A protein and the small-molecule ligand that binds it are described below.
Small molecule (SMILES): O=C(CO)[C@H](O)[C@H](O)[C@H](O)CO

Binding-site contacts:
Ligand atom C3 contacts residue PSV1 of chain 1.T at 0.3 Å.
Ligand atom O2 contacts residue GLU228 of chain 1.D at 2.8 Å (salt-bridge).
Ligand atom C4 contacts residue PSV1 of chain 1.T at 0.8 Å.
Ligand atom C2 contacts residue HIS264 of chain 1.D at 3.6 Å.
Ligand atom C3 contacts residue MN1 of chain 1.Q at 3.3 Å.
Ligand atom C2 contacts residue GLU228 of chain 1.D at 3.5 Å.
Ligand atom O3 contacts residue GLU228 of chain 1.D at 2.5 Å (salt-bridge).
Ligand atom O1 contacts residue TRP187 of chain 1.D at 3.8 Å.
Ligand atom C2 contacts residue ASP328 of chain 1.D at 3.8 Å.
Ligand atom O2 contacts residue HIS264 of chain 1.D at 2.6 Å.
Ligand atom O1 contacts residue LYS230 of chain 1.D at 2.7 Å (salt-bridge).
Ligand atom C4 contacts residue ASP328 of chain 1.D at 3.1 Å.
Ligand atom C2 contacts residue PSV1 of chain 1.T at 0.7 Å.
Ligand atom O4 contacts residue ASP328 of chain 1.D at 2.7 Å (salt-bridge).
Ligand atom O5 contacts residue HIS97 of chain 1.D at 2.4 Å (h-bond).
Ligand atom O4 contacts residue PHE330 of chain 1.D at 3.5 Å.
Ligand atom C5 contacts residue PSV1 of chain 1.T at 0.9 Å.
Ligand atom O2 contacts residue ASP328 of chain 1.D at 3.4 Å (salt-bridge).
Ligand atom C1 contacts residue PSV1 of chain 1.T at 0.4 Å.
Ligand atom C2 contacts residue MN1 of chain 1.Q at 3.3 Å.
Ligand atom O3 contacts residue ASP328 of chain 1.D at 3.1 Å (salt-bridge).
Ligand atom O6 contacts residue PSV1 of chain 1.T at 0.6 Å (h-bond).
Ligand atom O5 contacts residue PHE138 of chain 1.D at 3.6 Å.
Ligand atom O1 contacts residue ASP296 of chain 1.D at 3.4 Å (salt-bridge).
Ligand atom O1 contacts residue PSV1 of chain 1.T at 0.1 Å (h-bond).
Ligand atom O3 contacts residue PSV1 of chain 1.T at 0.3 Å (h-bond).
Ligand atom O6 contacts residue PHE330 of chain 1.D at 3.5 Å.
Ligand atom O6 contacts residue ILE47 of chain 1.D at 3.5 Å.
Ligand atom O4 contacts residue PSV1 of chain 1.T at 0.8 Å (h-bond).
Ligand atom C3 contacts residue GLU228 of chain 1.D at 3.7 Å.
Ligand atom C6 contacts residue PSV1 of chain 1.T at 0.9 Å.
Ligand atom O5 contacts residue PSV1 of chain 1.T at 0.9 Å (h-bond).
Ligand atom O2 contacts residue PSV1 of chain 1.T at 0.3 Å (h-bond).
Ligand atom C5 contacts residue HIS97 of chain 1.D at 3.6 Å.
Ligand atom C1 contacts residue TRP187 of chain 1.D at 3.2 Å (hydrophobic).
Ligand atom C3 contacts residue ASP328 of chain 1.D at 3.5 Å.
Ligand atom O2 contacts residue ASP261 of chain 1.D at 3.5 Å (salt-bridge).
Ligand atom O2 contacts residue MN1 of chain 1.Q at 2.6 Å.
Ligand atom O1 contacts residue HIS264 of chain 1.D at 3.5 Å.
Ligand atom O3 contacts residue MN1 of chain 1.Q at 2.4 Å.

Sequence of chain 1.D:
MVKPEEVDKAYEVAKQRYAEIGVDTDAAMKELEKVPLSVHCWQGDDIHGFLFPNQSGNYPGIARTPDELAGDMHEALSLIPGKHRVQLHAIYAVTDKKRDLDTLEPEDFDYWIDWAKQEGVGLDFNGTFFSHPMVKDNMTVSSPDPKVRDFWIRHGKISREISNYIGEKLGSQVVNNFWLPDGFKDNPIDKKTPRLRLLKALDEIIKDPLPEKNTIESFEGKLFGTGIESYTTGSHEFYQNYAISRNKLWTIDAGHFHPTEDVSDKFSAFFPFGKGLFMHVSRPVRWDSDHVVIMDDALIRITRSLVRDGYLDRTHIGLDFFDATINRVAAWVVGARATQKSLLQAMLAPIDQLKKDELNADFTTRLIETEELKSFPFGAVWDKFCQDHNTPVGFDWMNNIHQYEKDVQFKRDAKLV